This small molecule binds to this protein.
Small molecule (SMILES): CC(=O)N[C@@H]1[C@@H](O)[C@H](O)[C@@H](CO)O[C@H]1O

Sequence of chain 1.Q:
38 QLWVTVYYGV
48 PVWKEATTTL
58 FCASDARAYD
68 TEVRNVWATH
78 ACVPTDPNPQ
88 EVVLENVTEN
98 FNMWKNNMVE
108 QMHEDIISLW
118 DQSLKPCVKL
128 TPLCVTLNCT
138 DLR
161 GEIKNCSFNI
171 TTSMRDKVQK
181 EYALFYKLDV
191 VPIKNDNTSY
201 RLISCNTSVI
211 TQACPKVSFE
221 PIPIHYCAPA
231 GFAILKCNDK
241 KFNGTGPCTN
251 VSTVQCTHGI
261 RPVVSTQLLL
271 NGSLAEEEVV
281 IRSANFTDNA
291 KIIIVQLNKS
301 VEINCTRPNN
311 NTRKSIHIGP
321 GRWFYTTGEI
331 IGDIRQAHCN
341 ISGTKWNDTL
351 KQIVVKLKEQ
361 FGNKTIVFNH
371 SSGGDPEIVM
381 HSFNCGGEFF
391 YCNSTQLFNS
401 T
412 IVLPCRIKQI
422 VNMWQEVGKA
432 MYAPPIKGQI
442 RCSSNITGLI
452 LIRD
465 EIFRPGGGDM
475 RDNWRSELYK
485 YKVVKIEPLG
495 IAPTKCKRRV

Binding-site contacts:
Ligand atom C3 contacts residue ASN243 of chain 1.Q at 3.7 Å.
Ligand atom C8 contacts residue TRP101 of chain 1.Q at 4.1 Å (hydrophobic).
Ligand atom O5 contacts residue THR245 of chain 1.Q at 4.4 Å.
Ligand atom O3 contacts residue THR245 of chain 1.Q at 4.2 Å.
Ligand atom O7 contacts residue ASN243 of chain 1.Q at 2.9 Å (h-bond).
Ligand atom C8 contacts residue ALA284 of chain 1.Q at 3.6 Å (hydrophobic).
Ligand atom C2 contacts residue THR245 of chain 1.Q at 3.9 Å.
Ligand atom C8 contacts residue THR245 of chain 1.Q at 3.4 Å.
Ligand atom C4 contacts residue ASN243 of chain 1.Q at 4.2 Å.
Ligand atom C2 contacts residue ASN243 of chain 1.Q at 2.4 Å.
Ligand atom C7 contacts residue ASN243 of chain 1.Q at 3.1 Å.
Ligand atom C1 contacts residue THR245 of chain 1.Q at 3.4 Å.
Ligand atom C3 contacts residue THR245 of chain 1.Q at 4.0 Å.
Ligand atom N2 contacts residue THR245 of chain 1.Q at 2.8 Å (h-bond).
Ligand atom C8 contacts residue ASN243 of chain 1.Q at 4.3 Å.
Ligand atom C5 contacts residue ASN243 of chain 1.Q at 3.7 Å.
Ligand atom C7 contacts residue SER283 of chain 1.Q at 4.0 Å.
Ligand atom C1 contacts residue ASN243 of chain 1.Q at 1.5 Å.
Ligand atom C8 contacts residue SER283 of chain 1.Q at 3.2 Å.
Ligand atom O5 contacts residue ASN243 of chain 1.Q at 2.4 Å (h-bond).
Ligand atom C7 contacts residue THR245 of chain 1.Q at 3.5 Å.
Ligand atom N2 contacts residue ASN243 of chain 1.Q at 2.8 Å (h-bond).
Ligand atom O7 contacts residue SER283 of chain 1.Q at 3.9 Å.